A protein and the small-molecule ligand that binds it are described below.
Small molecule (SMILES): CC(=O)N[C@H]1[C@H](O[C@H]2[C@H](O)[C@@H](NC(C)=O)CO[C@@H]2CO)O[C@H](CO)[C@@H](O)[C@@H]1O

Binding-site contacts:
Ligand atom O7 contacts residue ARG61 of chain 2.A at 3.7 Å.
Ligand atom C7 contacts residue ARG61 of chain 2.A at 4.5 Å.
Ligand atom C4 contacts residue ASN62 of chain 2.A at 4.2 Å.
Ligand atom N2 contacts residue ASN62 of chain 2.A at 3.3 Å (h-bond).
Ligand atom C8 contacts residue ARG61 of chain 2.A at 4.4 Å.
Ligand atom C1 contacts residue ASN62 of chain 2.A at 1.4 Å.
Ligand atom O5 contacts residue ASN62 of chain 2.A at 2.3 Å (h-bond).
Ligand atom C7 contacts residue ASN62 of chain 2.A at 3.7 Å.
Ligand atom C5 contacts residue ASN62 of chain 2.A at 3.5 Å.
Ligand atom O5 contacts residue PHE93 of chain 2.A at 3.9 Å.
Ligand atom C2 contacts residue ASN62 of chain 2.A at 2.5 Å.
Ligand atom O6 contacts residue PHE93 of chain 2.A at 3.9 Å.
Ligand atom C3 contacts residue ASN62 of chain 2.A at 3.8 Å.
Ligand atom O7 contacts residue ASN62 of chain 2.A at 3.5 Å (h-bond).

Sequence of chain 2.A:
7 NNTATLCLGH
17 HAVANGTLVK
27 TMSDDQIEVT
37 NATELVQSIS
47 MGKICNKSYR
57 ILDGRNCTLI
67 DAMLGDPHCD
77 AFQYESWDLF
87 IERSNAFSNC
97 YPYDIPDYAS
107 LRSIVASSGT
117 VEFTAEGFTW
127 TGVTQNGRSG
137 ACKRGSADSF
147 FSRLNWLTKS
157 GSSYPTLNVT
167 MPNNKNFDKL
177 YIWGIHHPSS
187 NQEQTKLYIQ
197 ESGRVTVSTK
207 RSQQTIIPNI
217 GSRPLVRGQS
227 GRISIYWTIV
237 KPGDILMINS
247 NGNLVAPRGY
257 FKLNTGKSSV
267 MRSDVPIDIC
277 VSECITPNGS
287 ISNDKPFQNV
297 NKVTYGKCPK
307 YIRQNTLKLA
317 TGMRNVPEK